This protein binds this small molecule.
Small molecule (SMILES): C[C@@H]1O[C@@H](O)[C@H](O)[C@H](O)[C@H]1O[C@H]1O[C@H](CO)[C@@H](O)[C@H](O[C@H]2O[C@H](C)[C@@H](O)C[C@@H]2O)[C@@H]1O[C@H]1O[C@H](CO)[C@H](O)[C@H](O[C@@H]2O[C@@H](C)[C@H](O[C@H]3O[C@H](CO)[C@@H](O)[C@H](O[C@H]4O[C@H](C)[C@@H](O)C[C@@H]4O)[C@@H]3O[C@H]3O[C@H](CO)[C@H](O)[C@H](O)[C@H]3O)[C@@H](O)[C@H]2O)[C@H]1O

Sequence of chain 1.A:
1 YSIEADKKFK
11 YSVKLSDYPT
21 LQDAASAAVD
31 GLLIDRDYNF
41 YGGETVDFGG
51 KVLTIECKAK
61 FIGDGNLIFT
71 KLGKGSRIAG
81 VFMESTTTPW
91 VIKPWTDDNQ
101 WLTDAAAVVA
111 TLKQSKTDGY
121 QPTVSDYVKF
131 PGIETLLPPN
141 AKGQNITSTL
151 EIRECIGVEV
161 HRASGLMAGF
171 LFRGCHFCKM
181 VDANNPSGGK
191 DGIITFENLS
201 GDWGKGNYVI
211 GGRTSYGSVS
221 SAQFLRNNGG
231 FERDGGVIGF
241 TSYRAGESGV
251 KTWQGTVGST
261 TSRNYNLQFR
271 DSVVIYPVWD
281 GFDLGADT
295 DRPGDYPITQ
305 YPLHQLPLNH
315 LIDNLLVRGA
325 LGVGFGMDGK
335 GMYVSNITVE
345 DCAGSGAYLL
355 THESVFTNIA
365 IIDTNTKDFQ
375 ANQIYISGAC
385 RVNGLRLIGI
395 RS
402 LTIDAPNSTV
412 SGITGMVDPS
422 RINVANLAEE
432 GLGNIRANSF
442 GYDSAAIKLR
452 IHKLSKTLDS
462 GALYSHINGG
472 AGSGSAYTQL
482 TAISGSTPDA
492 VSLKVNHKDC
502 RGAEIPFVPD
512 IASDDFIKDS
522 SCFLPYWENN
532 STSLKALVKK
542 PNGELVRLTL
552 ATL

Binding-site contacts:
Ligand atom O3 contacts residue ASP283 of chain 1.A at 2.8 Å (salt-bridge).
Ligand atom O5 contacts residue TRP279 of chain 1.A at 3.2 Å.
Ligand atom C1 contacts residue ASP280 of chain 1.A at 3.6 Å.
Ligand atom O5 contacts residue LYS251 of chain 1.A at 2.8 Å (salt-bridge).
Ligand atom C2 contacts residue GLU197 of chain 1.A at 3.4 Å.
Ligand atom C6 contacts residue LYS251 of chain 1.A at 3.7 Å.
Ligand atom O3 contacts residue LYS251 of chain 1.A at 3.2 Å (salt-bridge).
Ligand atom O4 contacts residue LEU225 of chain 1.A at 3.7 Å.
Ligand atom O6 contacts residue LYS251 of chain 1.A at 3.0 Å (salt-bridge).
Ligand atom C5 contacts residue TRP253 of chain 1.A at 3.7 Å (hydrophobic).
Ligand atom C6 contacts residue GLU247 of chain 1.A at 3.3 Å.
Ligand atom C6 contacts residue SER125 of chain 1.A at 3.6 Å.
Ligand atom O6 contacts residue GLU247 of chain 1.A at 2.6 Å (salt-bridge).
Ligand atom O5 contacts residue VAL257 of chain 1.A at 3.4 Å.
Ligand atom C6 contacts residue TRP253 of chain 1.A at 3.8 Å (hydrophobic).
Ligand atom C3 contacts residue ASP283 of chain 1.A at 3.7 Å.
Ligand atom O4 contacts residue VAL124 of chain 1.A at 3.6 Å.
Ligand atom O4 contacts residue THR195 of chain 1.A at 3.5 Å.
Ligand atom C1 contacts residue LYS251 of chain 1.A at 3.7 Å.
Ligand atom O3 contacts residue GLN254 of chain 1.A at 3.1 Å (h-bond).
Ligand atom C6 contacts residue SER125 of chain 1.A at 3.6 Å.
Ligand atom O2 contacts residue GLU197 of chain 1.A at 2.7 Å (salt-bridge).
Ligand atom C2 contacts residue ASP283 of chain 1.A at 3.5 Å.
Ligand atom O4 contacts residue THR288 of chain 1.A at 3.6 Å.
Ligand atom O5 contacts residue GLU247 of chain 1.A at 3.6 Å (salt-bridge).
Ligand atom C4 contacts residue GLU247 of chain 1.A at 3.4 Å.
Ligand atom C3 contacts residue GLN254 of chain 1.A at 3.7 Å.
Ligand atom O2 contacts residue ASP191 of chain 1.A at 3.5 Å.
Ligand atom O6 contacts residue LYS251 of chain 1.A at 2.8 Å (salt-bridge).
Ligand atom O2 contacts residue ASP283 of chain 1.A at 2.7 Å (salt-bridge).
Ligand atom C6 contacts residue TRP253 of chain 1.A at 3.6 Å (hydrophobic).
Ligand atom C4 contacts residue GLU197 of chain 1.A at 3.4 Å.
Ligand atom O6 contacts residue GLN254 of chain 1.A at 3.0 Å (h-bond).
Ligand atom O4 contacts residue GLU197 of chain 1.A at 2.5 Å (salt-bridge).
Ligand atom O6 contacts residue TRP253 of chain 1.A at 3.6 Å.
Ligand atom O3 contacts residue GLU247 of chain 1.A at 3.5 Å (salt-bridge).
Ligand atom C3 contacts residue GLU197 of chain 1.A at 3.5 Å.
Ligand atom O2 contacts residue ARG173 of chain 1.A at 2.8 Å (salt-bridge).
Ligand atom O1 contacts residue ASP280 of chain 1.A at 2.6 Å (salt-bridge).
Ligand atom O1 contacts residue TRP279 of chain 1.A at 3.7 Å.